Binding-site contacts:
Ligand atom C2 contacts residue ALA370 of chain 1.A at 3.9 Å (hydrophobic).
Ligand atom C3 contacts residue SER368 of chain 1.A at 3.4 Å.
Ligand atom C11 contacts residue ILE357 of chain 1.A at 4.2 Å (hydrophobic).
Ligand atom C3 contacts residue CYS367 of chain 1.A at 4.3 Å (hydrophobic).
Ligand atom C18 contacts residue LEU374 of chain 1.A at 4.2 Å (hydrophobic).
Ligand atom C19 contacts residue OLA1 of chain 1.D at 4.2 Å.
Ligand atom C2 contacts residue SER368 of chain 1.A at 3.3 Å.
Ligand atom C1 contacts residue ALA370 of chain 1.A at 4.4 Å (hydrophobic).
Ligand atom C4 contacts residue OLA1 of chain 1.D at 3.8 Å.
Ligand atom O1 contacts residue SER368 of chain 1.A at 2.5 Å (h-bond).
Ligand atom C2 contacts residue PHE360 of chain 1.A at 4.5 Å (hydrophobic).
Ligand atom O1 contacts residue CYS367 of chain 1.A at 3.6 Å.
Ligand atom C11 contacts residue PHE360 of chain 1.A at 4.3 Å (hydrophobic).
Ligand atom C19 contacts residue PRO371 of chain 1.A at 4.3 Å (hydrophobic).
Ligand atom C25 contacts residue PRO353 of chain 1.A at 4.1 Å (hydrophobic).
Ligand atom C21 contacts residue PRO353 of chain 1.A at 3.7 Å (hydrophobic).
Ligand atom C1 contacts residue PHE360 of chain 1.A at 3.8 Å (hydrophobic).
Ligand atom C19 contacts residue LEU374 of chain 1.A at 3.8 Å (hydrophobic).
Ligand atom C26 contacts residue LEU352 of chain 1.A at 3.9 Å (hydrophobic).
Ligand atom C19 contacts residue ALA370 of chain 1.A at 3.9 Å (hydrophobic).
Ligand atom C8 contacts residue PHE360 of chain 1.A at 4.4 Å (hydrophobic).
Ligand atom C27 contacts residue LEU349 of chain 1.A at 3.9 Å (hydrophobic).
Ligand atom C21 contacts residue ILE356 of chain 1.A at 4.5 Å (hydrophobic).
Ligand atom C18 contacts residue OLA1 of chain 1.D at 4.3 Å.
Ligand atom C26 contacts residue PRO353 of chain 1.A at 4.3 Å (hydrophobic).
Ligand atom C12 contacts residue ILE357 of chain 1.A at 3.9 Å (hydrophobic).
Ligand atom C23 contacts residue PRO353 of chain 1.A at 4.2 Å (hydrophobic).

This small molecule binds to this protein.
Small molecule (SMILES): CC(C)CCC[C@@H](C)[C@H]1CC[C@H]2[C@@H]3CC=C4C[C@@H](O)CC[C@]4(C)[C@H]3CC[C@]12C

Sequence of chain 1.A:
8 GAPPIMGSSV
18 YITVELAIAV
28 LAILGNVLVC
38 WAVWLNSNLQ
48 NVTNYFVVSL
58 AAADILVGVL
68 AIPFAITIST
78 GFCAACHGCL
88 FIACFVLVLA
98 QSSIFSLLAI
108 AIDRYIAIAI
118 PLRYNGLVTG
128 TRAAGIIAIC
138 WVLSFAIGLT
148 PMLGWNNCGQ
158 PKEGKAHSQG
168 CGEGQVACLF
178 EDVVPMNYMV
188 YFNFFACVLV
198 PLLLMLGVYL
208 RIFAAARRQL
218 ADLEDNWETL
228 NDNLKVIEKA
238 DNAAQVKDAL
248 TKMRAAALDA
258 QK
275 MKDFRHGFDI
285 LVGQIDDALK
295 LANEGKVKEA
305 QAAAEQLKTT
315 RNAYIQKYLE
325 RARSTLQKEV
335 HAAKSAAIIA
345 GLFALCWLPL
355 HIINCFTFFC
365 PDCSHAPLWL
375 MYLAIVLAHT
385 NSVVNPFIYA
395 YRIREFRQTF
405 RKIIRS